The protein below binds the small molecule below.
Small molecule (SMILES): CC(=O)N[C@@H]1[C@@H](O)[C@H](O)[C@@H](CO)O[C@H]1O

Sequence of chain 1.B:
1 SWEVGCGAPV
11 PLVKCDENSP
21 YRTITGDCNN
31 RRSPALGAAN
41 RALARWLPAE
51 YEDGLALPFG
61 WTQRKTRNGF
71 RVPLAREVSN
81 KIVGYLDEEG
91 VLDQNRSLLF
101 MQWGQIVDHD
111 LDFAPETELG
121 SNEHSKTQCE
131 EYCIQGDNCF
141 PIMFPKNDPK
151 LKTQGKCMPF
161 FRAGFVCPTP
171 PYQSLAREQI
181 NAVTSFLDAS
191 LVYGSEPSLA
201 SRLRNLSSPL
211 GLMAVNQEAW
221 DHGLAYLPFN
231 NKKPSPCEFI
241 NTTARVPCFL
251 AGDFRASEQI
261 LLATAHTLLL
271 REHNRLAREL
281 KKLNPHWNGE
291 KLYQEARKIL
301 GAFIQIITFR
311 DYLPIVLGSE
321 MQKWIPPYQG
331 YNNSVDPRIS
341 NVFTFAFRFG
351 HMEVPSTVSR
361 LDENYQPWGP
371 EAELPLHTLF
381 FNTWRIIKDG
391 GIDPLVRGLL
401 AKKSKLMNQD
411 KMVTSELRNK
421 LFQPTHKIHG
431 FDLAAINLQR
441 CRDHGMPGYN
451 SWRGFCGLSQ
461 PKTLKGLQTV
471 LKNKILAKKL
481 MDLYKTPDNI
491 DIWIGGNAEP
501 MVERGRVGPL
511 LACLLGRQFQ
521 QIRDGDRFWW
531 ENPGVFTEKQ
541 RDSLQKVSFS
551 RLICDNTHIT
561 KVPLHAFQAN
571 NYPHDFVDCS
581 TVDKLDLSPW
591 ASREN

Binding-site contacts:
Ligand atom O7 contacts residue VAL215 of chain 1.B at 3.0 Å (h-bond).
Ligand atom C1 contacts residue SER208 of chain 1.B at 3.7 Å.
Ligand atom C7 contacts residue GLN217 of chain 1.B at 3.4 Å.
Ligand atom C3 contacts residue ASN205 of chain 1.B at 3.7 Å.
Ligand atom C8 contacts residue ASN205 of chain 1.B at 4.4 Å.
Ligand atom C8 contacts residue ALA214 of chain 1.B at 3.7 Å (hydrophobic).
Ligand atom O3 contacts residue GLN217 of chain 1.B at 3.7 Å.
Ligand atom N2 contacts residue GLN217 of chain 1.B at 3.9 Å.
Ligand atom C2 contacts residue ASN205 of chain 1.B at 2.4 Å.
Ligand atom C6 contacts residue LEU210 of chain 1.B at 4.0 Å (hydrophobic).
Ligand atom C4 contacts residue ASN205 of chain 1.B at 4.2 Å.
Ligand atom C8 contacts residue VAL215 of chain 1.B at 3.5 Å (hydrophobic).
Ligand atom O7 contacts residue GLN217 of chain 1.B at 3.7 Å.
Ligand atom O5 contacts residue LEU212 of chain 1.B at 4.4 Å.
Ligand atom O7 contacts residue ASN205 of chain 1.B at 3.2 Å (h-bond).
Ligand atom C6 contacts residue SER208 of chain 1.B at 4.0 Å.
Ligand atom O7 contacts residue ALA214 of chain 1.B at 3.6 Å.
Ligand atom C5 contacts residue SER208 of chain 1.B at 3.8 Å.
Ligand atom C8 contacts residue GLN217 of chain 1.B at 3.4 Å.
Ligand atom C7 contacts residue VAL215 of chain 1.B at 3.6 Å (hydrophobic).
Ligand atom C7 contacts residue ASN205 of chain 1.B at 3.2 Å.
Ligand atom C1 contacts residue ASN205 of chain 1.B at 1.4 Å.
Ligand atom C5 contacts residue ASN205 of chain 1.B at 3.7 Å.
Ligand atom O5 contacts residue SER208 of chain 1.B at 3.1 Å (h-bond).
Ligand atom O5 contacts residue ASN205 of chain 1.B at 2.4 Å (h-bond).
Ligand atom C7 contacts residue ALA214 of chain 1.B at 4.0 Å (hydrophobic).
Ligand atom O7 contacts residue MET213 of chain 1.B at 4.0 Å.
Ligand atom N2 contacts residue ASN205 of chain 1.B at 2.8 Å (h-bond).